Binding-site contacts:
Ligand atom PB contacts residue MG1 of chain 1.EA at 3.4 Å.
Ligand atom O1B contacts residue SER582 of chain 1.E at 2.6 Å (h-bond).
Ligand atom O5' contacts residue THR579 of chain 1.E at 2.9 Å (h-bond).
Ligand atom N9 contacts residue THR795 of chain 1.C at 3.5 Å.
Ligand atom O3B contacts residue PRO577 of chain 1.E at 2.8 Å (h-bond).
Ligand atom O1A contacts residue ARG796 of chain 1.C at 2.8 Å (salt-bridge).
Ligand atom C1' contacts residue THR795 of chain 1.C at 3.2 Å.
Ligand atom O2A contacts residue SER580 of chain 1.E at 3.6 Å.
Ligand atom C2 contacts residue ALA536 of chain 1.E at 3.5 Å (hydrophobic).
Ligand atom PG contacts residue PRO577 of chain 1.E at 3.2 Å.
Ligand atom C6 contacts residue PHE538 of chain 1.E at 3.6 Å (hydrophobic).
Ligand atom C2' contacts residue GLU799 of chain 1.C at 3.5 Å.
Ligand atom O2' contacts residue GLU799 of chain 1.C at 2.7 Å (salt-bridge).
Ligand atom O1B contacts residue MG1 of chain 1.EA at 2.0 Å.
Ligand atom O3' contacts residue GLU799 of chain 1.C at 2.6 Å (salt-bridge).
Ligand atom N6 contacts residue LEU727 of chain 1.E at 3.6 Å.
Ligand atom C6 contacts residue LEU727 of chain 1.E at 3.6 Å (hydrophobic).
Ligand atom O2' contacts residue GLN583 of chain 1.E at 3.6 Å.
Ligand atom O4' contacts residue THR795 of chain 1.C at 3.1 Å.
Ligand atom N7 contacts residue SER580 of chain 1.E at 3.5 Å.
Ligand atom N1 contacts residue VAL537 of chain 1.E at 3.6 Å.
Ligand atom O3G contacts residue LYS581 of chain 1.E at 3.0 Å (salt-bridge).
Ligand atom C5 contacts residue SER580 of chain 1.E at 3.6 Å.
Ligand atom N6 contacts residue PHE538 of chain 1.E at 2.8 Å (h-bond).
Ligand atom O2G contacts residue ARG701 of chain 1.C at 3.5 Å (salt-bridge).
Ligand atom O3G contacts residue PRO577 of chain 1.E at 3.2 Å.
Ligand atom O2B contacts residue PRO577 of chain 1.E at 3.6 Å.
Ligand atom PA contacts residue THR579 of chain 1.E at 3.3 Å.
Ligand atom O3G contacts residue ASN683 of chain 1.E at 2.9 Å (h-bond).
Ligand atom O2G contacts residue MG1 of chain 1.EA at 2.3 Å.
Ligand atom O2B contacts residue ARG796 of chain 1.C at 3.0 Å (salt-bridge).
Ligand atom C3' contacts residue GLU799 of chain 1.C at 3.6 Å.
Ligand atom O2A contacts residue GLN583 of chain 1.E at 2.9 Å (h-bond).
Ligand atom O3A contacts residue THR579 of chain 1.E at 2.7 Å (h-bond).
Ligand atom N1 contacts residue PHE538 of chain 1.E at 2.9 Å (h-bond).
Ligand atom C5' contacts residue ARG796 of chain 1.C at 3.2 Å.
Ligand atom S1G contacts residue PRO577 of chain 1.E at 3.2 Å (h-bond).
Ligand atom O2A contacts residue SER582 of chain 1.E at 3.4 Å (h-bond).
Ligand atom C2' contacts residue GLN583 of chain 1.E at 3.7 Å.
Ligand atom PG contacts residue MG1 of chain 1.EA at 3.6 Å.

Sequence of chain 1.E:
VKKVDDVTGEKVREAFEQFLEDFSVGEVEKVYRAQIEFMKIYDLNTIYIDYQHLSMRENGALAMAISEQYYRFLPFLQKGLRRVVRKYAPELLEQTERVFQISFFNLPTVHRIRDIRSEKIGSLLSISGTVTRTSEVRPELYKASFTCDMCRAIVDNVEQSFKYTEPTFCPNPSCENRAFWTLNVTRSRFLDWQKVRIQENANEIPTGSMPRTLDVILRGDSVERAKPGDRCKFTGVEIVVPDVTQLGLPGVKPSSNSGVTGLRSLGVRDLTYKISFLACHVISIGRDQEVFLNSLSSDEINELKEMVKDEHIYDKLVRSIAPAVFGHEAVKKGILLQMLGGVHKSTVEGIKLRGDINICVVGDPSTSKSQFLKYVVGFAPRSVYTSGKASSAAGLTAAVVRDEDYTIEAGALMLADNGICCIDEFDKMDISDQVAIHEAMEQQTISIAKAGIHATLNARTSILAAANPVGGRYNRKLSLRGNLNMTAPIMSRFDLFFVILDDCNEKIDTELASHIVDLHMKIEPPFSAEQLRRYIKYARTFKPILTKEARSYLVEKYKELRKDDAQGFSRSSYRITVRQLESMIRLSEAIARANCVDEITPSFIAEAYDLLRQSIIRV

The protein below binds the small molecule below.
Small molecule (SMILES): Nc1ncnc2c1ncn2[C@@H]1O[C@H](COP(=O)(O)OP(=O)(O)OP(O)(O)=S)[C@@H](O)[C@H]1O

Sequence of chain 1.C:
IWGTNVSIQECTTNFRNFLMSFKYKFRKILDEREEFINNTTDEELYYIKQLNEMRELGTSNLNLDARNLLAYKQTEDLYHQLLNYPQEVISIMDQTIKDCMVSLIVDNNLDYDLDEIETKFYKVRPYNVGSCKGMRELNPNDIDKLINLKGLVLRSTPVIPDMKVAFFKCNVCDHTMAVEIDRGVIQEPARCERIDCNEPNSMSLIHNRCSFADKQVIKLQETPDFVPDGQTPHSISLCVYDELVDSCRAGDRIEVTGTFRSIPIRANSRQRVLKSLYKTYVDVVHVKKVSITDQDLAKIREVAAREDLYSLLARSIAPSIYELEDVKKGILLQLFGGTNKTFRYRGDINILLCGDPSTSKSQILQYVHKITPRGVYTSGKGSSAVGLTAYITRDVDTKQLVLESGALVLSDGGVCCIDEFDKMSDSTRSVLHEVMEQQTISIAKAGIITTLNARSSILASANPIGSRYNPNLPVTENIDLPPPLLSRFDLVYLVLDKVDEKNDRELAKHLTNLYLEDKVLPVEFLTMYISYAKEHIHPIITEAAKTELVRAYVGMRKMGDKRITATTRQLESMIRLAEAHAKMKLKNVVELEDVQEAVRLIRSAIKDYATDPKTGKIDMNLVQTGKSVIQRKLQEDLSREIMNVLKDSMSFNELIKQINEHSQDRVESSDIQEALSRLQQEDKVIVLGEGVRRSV